Binding-site contacts:
Ligand atom CD2 contacts residue ARG105 of chain 1.A at 3.4 Å.
Ligand atom N contacts residue ASN79 of chain 1.A at 3.3 Å (h-bond).
Ligand atom OG1 contacts residue VAL56 of chain 1.A at 4.1 Å.
Ligand atom CB contacts residue ARG105 of chain 1.A at 3.5 Å.
Ligand atom CD contacts residue LEU54 of chain 1.A at 3.6 Å (hydrophobic).
Ligand atom O3P contacts residue THR78 of chain 1.A at 2.4 Å (h-bond).
Ligand atom OG1 contacts residue SER57 of chain 1.A at 3.4 Å.
Ligand atom CB contacts residue THR78 of chain 1.A at 3.7 Å.
Ligand atom CG2 contacts residue LEU54 of chain 1.A at 3.4 Å (hydrophobic).
Ligand atom CB contacts residue ASN79 of chain 1.A at 4.1 Å.
Ligand atom CG contacts residue ARG105 of chain 1.A at 4.0 Å.
Ligand atom CB contacts residue ARG42 of chain 1.A at 4.0 Å.
Ligand atom OG contacts residue ARG105 of chain 1.A at 3.5 Å (salt-bridge).
Ligand atom OG1 contacts residue ASN58 of chain 1.A at 4.2 Å.
Ligand atom CG2 contacts residue PRO55 of chain 1.A at 3.5 Å (hydrophobic).
Ligand atom O contacts residue THR78 of chain 1.A at 3.9 Å.
Ligand atom CA contacts residue ASN79 of chain 1.A at 3.2 Å.
Ligand atom O2P contacts residue THR78 of chain 1.A at 3.9 Å.
Ligand atom OG1 contacts residue ARG42 of chain 1.A at 3.0 Å (salt-bridge).
Ligand atom CD2 contacts residue ASP107 of chain 1.A at 4.1 Å.
Ligand atom CB contacts residue ARG42 of chain 1.A at 4.1 Å.
Ligand atom O3P contacts residue SER57 of chain 1.A at 2.7 Å (h-bond).
Ligand atom O1P contacts residue SER57 of chain 1.A at 3.2 Å.
Ligand atom O1P contacts residue ASN58 of chain 1.A at 2.7 Å (h-bond).
Ligand atom CG2 contacts residue THR78 of chain 1.A at 3.9 Å.
Ligand atom O contacts residue PRO55 of chain 1.A at 4.2 Å.
Ligand atom CA contacts residue ARG42 of chain 1.A at 3.9 Å.
Ligand atom CD1 contacts residue PRO55 of chain 1.A at 3.9 Å (hydrophobic).
Ligand atom P contacts residue SER57 of chain 1.A at 3.6 Å.
Ligand atom CG2 contacts residue VAL56 of chain 1.A at 4.0 Å (hydrophobic).
Ligand atom O contacts residue ARG42 of chain 1.A at 3.2 Å (salt-bridge).
Ligand atom CG2 contacts residue SER57 of chain 1.A at 3.8 Å.
Ligand atom O contacts residue ASN58 of chain 1.A at 3.8 Å.
Ligand atom CB contacts residue ASN79 of chain 1.A at 4.1 Å.
Ligand atom CG2 contacts residue ASN79 of chain 1.A at 3.5 Å.
Ligand atom O1P contacts residue ARG42 of chain 1.A at 4.0 Å.
Ligand atom P contacts residue ASN58 of chain 1.A at 4.0 Å.
Ligand atom P contacts residue THR78 of chain 1.A at 3.6 Å.
Ligand atom C contacts residue ASN79 of chain 1.A at 3.5 Å.
Ligand atom O contacts residue ASN79 of chain 1.A at 2.8 Å (h-bond).

A small-molecule ligand and the protein it binds are described below.
Small molecule (SMILES): CC(C)C[C@H](NC(=O)[C@@H]1CCCN1C(=O)[C@@H]1CCCN1C(=O)[C@@H](NC(=O)[C@@H]1CCCN1C(=O)[C@H](CC(C)C)NC(=O)[C@@H](N)CC(C)C)[C@@H](C)OP(=O)(O)O)C(=O)N[C@H](C=O)CO

Sequence of chain 1.A:
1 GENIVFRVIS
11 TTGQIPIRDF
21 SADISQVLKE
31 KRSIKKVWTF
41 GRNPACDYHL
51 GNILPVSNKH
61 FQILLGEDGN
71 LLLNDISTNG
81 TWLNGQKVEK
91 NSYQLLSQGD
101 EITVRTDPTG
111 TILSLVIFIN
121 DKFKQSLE